A protein and the small-molecule ligand that binds it are described below.
Small molecule (SMILES): CC(=O)N[C@@H]1[C@@H](O)[C@H](O)[C@@H](CO)O[C@H]1O

Sequence of chain 56.A:
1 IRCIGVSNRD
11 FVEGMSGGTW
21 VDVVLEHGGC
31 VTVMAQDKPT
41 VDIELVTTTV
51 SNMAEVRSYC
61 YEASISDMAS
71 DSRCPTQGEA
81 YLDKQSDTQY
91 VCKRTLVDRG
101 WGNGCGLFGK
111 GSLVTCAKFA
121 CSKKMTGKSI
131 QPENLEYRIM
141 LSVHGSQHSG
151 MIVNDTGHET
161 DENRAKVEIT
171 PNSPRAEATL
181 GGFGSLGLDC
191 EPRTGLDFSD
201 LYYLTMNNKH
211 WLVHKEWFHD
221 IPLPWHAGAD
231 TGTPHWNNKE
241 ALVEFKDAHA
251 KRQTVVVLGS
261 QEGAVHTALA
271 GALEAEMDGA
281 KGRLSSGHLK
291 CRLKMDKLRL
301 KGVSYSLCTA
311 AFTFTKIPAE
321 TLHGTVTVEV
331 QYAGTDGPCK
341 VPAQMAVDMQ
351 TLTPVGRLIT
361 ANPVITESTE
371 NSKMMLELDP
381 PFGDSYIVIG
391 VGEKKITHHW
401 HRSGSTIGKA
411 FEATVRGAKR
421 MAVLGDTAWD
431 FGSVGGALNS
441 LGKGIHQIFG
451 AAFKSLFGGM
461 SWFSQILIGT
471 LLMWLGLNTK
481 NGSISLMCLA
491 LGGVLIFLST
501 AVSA

Binding-site contacts:
Ligand atom O5 contacts residue THR160 of chain 56.A at 3.2 Å.
Ligand atom C5 contacts residue ASN154 of chain 56.A at 3.8 Å.
Ligand atom N2 contacts residue ASN154 of chain 56.A at 3.0 Å (h-bond).
Ligand atom C4 contacts residue ASN154 of chain 56.A at 4.3 Å.
Ligand atom C3 contacts residue ASN154 of chain 56.A at 3.9 Å.
Ligand atom C6 contacts residue HIS158 of chain 56.A at 4.0 Å.
Ligand atom N2 contacts residue THR160 of chain 56.A at 3.5 Å.
Ligand atom O5 contacts residue ASN154 of chain 56.A at 2.4 Å (h-bond).
Ligand atom C1 contacts residue ASN154 of chain 56.A at 1.6 Å.
Ligand atom O7 contacts residue THR160 of chain 56.A at 2.5 Å.
Ligand atom C8 contacts residue VAL153 of chain 56.A at 4.4 Å (hydrophobic).
Ligand atom C5 contacts residue THR160 of chain 56.A at 3.7 Å.
Ligand atom C8 contacts residue ILE152 of chain 56.A at 4.3 Å (hydrophobic).
Ligand atom C1 contacts residue THR160 of chain 56.A at 3.0 Å.
Ligand atom O7 contacts residue ASP161 of chain 56.A at 3.7 Å.
Ligand atom C2 contacts residue ASN154 of chain 56.A at 2.5 Å.
Ligand atom C4 contacts residue THR160 of chain 56.A at 3.6 Å.
Ligand atom C7 contacts residue THR160 of chain 56.A at 3.4 Å.
Ligand atom C6 contacts residue THR160 of chain 56.A at 3.7 Å.
Ligand atom O7 contacts residue ASN154 of chain 56.A at 2.7 Å (h-bond).
Ligand atom C7 contacts residue ASN154 of chain 56.A at 3.0 Å.
Ligand atom C8 contacts residue ASN154 of chain 56.A at 4.1 Å.
Ligand atom C2 contacts residue THR160 of chain 56.A at 2.7 Å.
Ligand atom O6 contacts residue HIS158 of chain 56.A at 3.4 Å (h-bond).
Ligand atom C3 contacts residue THR160 of chain 56.A at 3.9 Å.
Ligand atom O3 contacts residue THR160 of chain 56.A at 4.3 Å.
Ligand atom O5 contacts residue HIS158 of chain 56.A at 3.8 Å.